Sequence of chain 1.B:
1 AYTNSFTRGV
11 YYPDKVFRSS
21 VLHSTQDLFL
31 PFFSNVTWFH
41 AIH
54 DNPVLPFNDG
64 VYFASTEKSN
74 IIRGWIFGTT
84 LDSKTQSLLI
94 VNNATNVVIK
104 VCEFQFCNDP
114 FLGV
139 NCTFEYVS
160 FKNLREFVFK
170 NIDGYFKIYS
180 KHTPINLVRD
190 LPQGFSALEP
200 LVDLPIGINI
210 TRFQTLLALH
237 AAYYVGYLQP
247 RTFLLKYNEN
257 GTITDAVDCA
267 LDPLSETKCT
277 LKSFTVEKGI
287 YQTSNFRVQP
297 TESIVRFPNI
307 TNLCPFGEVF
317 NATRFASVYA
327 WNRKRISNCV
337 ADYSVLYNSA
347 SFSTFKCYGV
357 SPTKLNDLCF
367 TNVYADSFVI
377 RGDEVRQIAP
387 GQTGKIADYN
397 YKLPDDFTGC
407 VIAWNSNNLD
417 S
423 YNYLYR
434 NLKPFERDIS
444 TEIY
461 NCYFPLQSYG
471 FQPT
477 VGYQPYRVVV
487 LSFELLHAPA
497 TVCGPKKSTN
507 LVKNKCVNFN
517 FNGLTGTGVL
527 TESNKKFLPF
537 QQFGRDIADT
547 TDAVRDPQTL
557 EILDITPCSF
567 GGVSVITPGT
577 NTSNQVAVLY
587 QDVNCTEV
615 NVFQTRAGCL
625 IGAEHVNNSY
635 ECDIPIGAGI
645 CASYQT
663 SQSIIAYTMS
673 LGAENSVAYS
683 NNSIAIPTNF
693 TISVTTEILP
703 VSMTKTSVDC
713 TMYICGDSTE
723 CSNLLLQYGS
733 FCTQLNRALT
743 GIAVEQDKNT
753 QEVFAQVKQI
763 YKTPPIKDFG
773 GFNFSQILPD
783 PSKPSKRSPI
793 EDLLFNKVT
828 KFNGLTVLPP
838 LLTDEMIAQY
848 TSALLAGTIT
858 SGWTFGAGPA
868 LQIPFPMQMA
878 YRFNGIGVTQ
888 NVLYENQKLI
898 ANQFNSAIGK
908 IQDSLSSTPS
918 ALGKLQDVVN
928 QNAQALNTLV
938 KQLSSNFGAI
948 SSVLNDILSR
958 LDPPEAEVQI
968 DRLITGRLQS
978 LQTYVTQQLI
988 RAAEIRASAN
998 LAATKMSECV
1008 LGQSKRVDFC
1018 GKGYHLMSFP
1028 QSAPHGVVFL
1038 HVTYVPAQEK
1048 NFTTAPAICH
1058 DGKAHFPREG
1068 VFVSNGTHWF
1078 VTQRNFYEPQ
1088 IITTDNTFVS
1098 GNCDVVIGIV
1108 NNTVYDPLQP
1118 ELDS

Binding-site contacts:
Ligand atom C2 contacts residue HIS1075 of chain 1.B at 4.4 Å.
Ligand atom C7 contacts residue GLY1073 of chain 1.B at 4.2 Å.
Ligand atom O7 contacts residue HIS1075 of chain 1.B at 3.3 Å.
Ligand atom C4 contacts residue HIS1075 of chain 1.B at 4.2 Å.
Ligand atom O4 contacts residue HIS1075 of chain 1.B at 4.1 Å.
Ligand atom O5 contacts residue ASN1072 of chain 1.B at 2.5 Å (h-bond).
Ligand atom C7 contacts residue ASN1072 of chain 1.B at 3.5 Å.
Ligand atom C1 contacts residue HIS1075 of chain 1.B at 3.5 Å.
Ligand atom C5 contacts residue HIS1075 of chain 1.B at 3.6 Å.
Ligand atom C1 contacts residue ASN1072 of chain 1.B at 1.4 Å.
Ligand atom O7 contacts residue GLY1073 of chain 1.B at 4.0 Å.
Ligand atom C3 contacts residue HIS1075 of chain 1.B at 4.1 Å.
Ligand atom O5 contacts residue HIS1075 of chain 1.B at 3.8 Å.
Ligand atom C5 contacts residue ASN1072 of chain 1.B at 3.8 Å.
Ligand atom C2 contacts residue ASN1072 of chain 1.B at 2.5 Å.
Ligand atom C3 contacts residue ASN1072 of chain 1.B at 3.8 Å.
Ligand atom C6 contacts residue PHE1077 of chain 1.B at 4.0 Å (hydrophobic).
Ligand atom C6 contacts residue HIS1075 of chain 1.B at 4.3 Å.
Ligand atom C7 contacts residue HIS1075 of chain 1.B at 4.4 Å.
Ligand atom C4 contacts residue ASN1072 of chain 1.B at 4.3 Å.
Ligand atom O5 contacts residue PHE1077 of chain 1.B at 4.0 Å.
Ligand atom N2 contacts residue ASN1072 of chain 1.B at 2.8 Å (h-bond).
Ligand atom O7 contacts residue ASN1072 of chain 1.B at 3.7 Å.
Ligand atom C8 contacts residue GLY1073 of chain 1.B at 4.1 Å.

The small molecule below binds the protein below.
Small molecule (SMILES): CC(=O)N[C@@H]1[C@@H](O)[C@H](O)[C@@H](CO)O[C@H]1O